Sequence of chain 35.E:
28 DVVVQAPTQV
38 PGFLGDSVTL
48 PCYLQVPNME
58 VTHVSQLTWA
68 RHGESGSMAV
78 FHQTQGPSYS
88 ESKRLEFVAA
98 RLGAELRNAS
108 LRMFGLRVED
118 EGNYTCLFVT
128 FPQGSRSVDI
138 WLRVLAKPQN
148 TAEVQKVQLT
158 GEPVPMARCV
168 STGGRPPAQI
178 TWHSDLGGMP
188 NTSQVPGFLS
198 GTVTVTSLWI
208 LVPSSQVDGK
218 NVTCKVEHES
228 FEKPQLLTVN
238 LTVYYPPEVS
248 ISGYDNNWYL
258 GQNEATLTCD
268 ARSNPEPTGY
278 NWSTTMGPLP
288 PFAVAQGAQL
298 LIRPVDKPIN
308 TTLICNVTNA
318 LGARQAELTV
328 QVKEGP

Binding-site contacts:
Ligand atom C3 contacts residue ASN120 of chain 35.E at 3.9 Å.
Ligand atom C5 contacts residue TRP138 of chain 35.E at 3.5 Å (hydrophobic).
Ligand atom O7 contacts residue ASN120 of chain 35.E at 4.4 Å.
Ligand atom O5 contacts residue ASN120 of chain 35.E at 4.0 Å.
Ligand atom C5 contacts residue ASN120 of chain 35.E at 3.6 Å.
Ligand atom C8 contacts residue GLY119 of chain 35.E at 3.9 Å.
Ligand atom C3 contacts residue TRP138 of chain 35.E at 2.9 Å (hydrophobic).
Ligand atom C1 contacts residue TRP138 of chain 35.E at 3.9 Å (hydrophobic).
Ligand atom C6 contacts residue ASN120 of chain 35.E at 3.0 Å.
Ligand atom O5 contacts residue TRP138 of chain 35.E at 4.3 Å.
Ligand atom C4 contacts residue TRP138 of chain 35.E at 3.3 Å (hydrophobic).
Ligand atom N2 contacts residue TRP138 of chain 35.E at 3.7 Å.
Ligand atom N2 contacts residue ASN120 of chain 35.E at 3.0 Å (h-bond).
Ligand atom C8 contacts residue ASN120 of chain 35.E at 4.1 Å.
Ligand atom C2 contacts residue TRP138 of chain 35.E at 3.8 Å (hydrophobic).
Ligand atom O4 contacts residue TRP138 of chain 35.E at 3.1 Å.
Ligand atom C1 contacts residue ASN120 of chain 35.E at 1.4 Å.
Ligand atom C7 contacts residue TRP138 of chain 35.E at 4.3 Å (hydrophobic).
Ligand atom C4 contacts residue ASN120 of chain 35.E at 4.2 Å.
Ligand atom O7 contacts residue TRP138 of chain 35.E at 3.8 Å.
Ligand atom C8 contacts residue TRP138 of chain 35.E at 4.0 Å (hydrophobic).
Ligand atom O3 contacts residue TRP138 of chain 35.E at 3.5 Å.
Ligand atom C2 contacts residue ASN120 of chain 35.E at 2.6 Å.
Ligand atom O5 contacts residue ASN120 of chain 35.E at 2.4 Å (h-bond).
Ligand atom C5 contacts residue ASN120 of chain 35.E at 3.9 Å.
Ligand atom C7 contacts residue ASN120 of chain 35.E at 3.8 Å.

A protein and the small-molecule ligand that binds it are described below.
Small molecule (SMILES): CC(=O)N[C@H]1[C@H](O[C@H]2[C@H](O)[C@@H](NC(C)=O)CO[C@@H]2CO[C@@H]2O[C@@H](C)[C@@H](O)[C@@H](O)[C@@H]2O)O[C@H](CO)[C@@H](O[C@@H]2O[C@H](CO)[C@@H](O)[C@H](O[C@@H]3O[C@H](CO)[C@@H](O)[C@H](O)[C@@H]3O)[C@@H]2O)[C@@H]1O